The protein below binds the small molecule below.
Small molecule (SMILES): CC(=O)N[C@H]1[C@H](O[C@H]2[C@H](O)[C@@H](NC(C)=O)CO[C@@H]2CO)O[C@H](CO)[C@@H](O)[C@@H]1O

Binding-site contacts:
Ligand atom C2 contacts residue GLU24 of chain 1.S at 3.6 Å.
Ligand atom C3 contacts residue ASN25 of chain 1.S at 3.8 Å.
Ligand atom C1 contacts residue ASN25 of chain 1.S at 1.4 Å.
Ligand atom C8 contacts residue GLU22 of chain 1.S at 3.8 Å.
Ligand atom C8 contacts residue GLU24 of chain 1.S at 3.7 Å.
Ligand atom O7 contacts residue GLU6 of chain 1.S at 4.3 Å.
Ligand atom N2 contacts residue ASN25 of chain 1.S at 2.9 Å (h-bond).
Ligand atom C4 contacts residue ASN25 of chain 1.S at 4.2 Å.
Ligand atom N2 contacts residue GLU24 of chain 1.S at 3.3 Å.
Ligand atom C1 contacts residue GLU24 of chain 1.S at 3.4 Å.
Ligand atom O5 contacts residue GLU24 of chain 1.S at 4.4 Å.
Ligand atom C7 contacts residue ASN25 of chain 1.S at 3.2 Å.
Ligand atom C5 contacts residue ASN25 of chain 1.S at 3.6 Å.
Ligand atom O7 contacts residue ASN25 of chain 1.S at 3.0 Å (h-bond).
Ligand atom C5 contacts residue GLU24 of chain 1.S at 4.5 Å.
Ligand atom C8 contacts residue HIS21 of chain 1.S at 3.7 Å.
Ligand atom O5 contacts residue ASN25 of chain 1.S at 2.3 Å (h-bond).
Ligand atom C7 contacts residue GLU24 of chain 1.S at 3.8 Å.
Ligand atom C2 contacts residue ASN25 of chain 1.S at 2.4 Å.
Ligand atom C3 contacts residue GLU24 of chain 1.S at 3.7 Å.
Ligand atom C8 contacts residue ASN25 of chain 1.S at 4.5 Å.

Sequence of chain 1.S:
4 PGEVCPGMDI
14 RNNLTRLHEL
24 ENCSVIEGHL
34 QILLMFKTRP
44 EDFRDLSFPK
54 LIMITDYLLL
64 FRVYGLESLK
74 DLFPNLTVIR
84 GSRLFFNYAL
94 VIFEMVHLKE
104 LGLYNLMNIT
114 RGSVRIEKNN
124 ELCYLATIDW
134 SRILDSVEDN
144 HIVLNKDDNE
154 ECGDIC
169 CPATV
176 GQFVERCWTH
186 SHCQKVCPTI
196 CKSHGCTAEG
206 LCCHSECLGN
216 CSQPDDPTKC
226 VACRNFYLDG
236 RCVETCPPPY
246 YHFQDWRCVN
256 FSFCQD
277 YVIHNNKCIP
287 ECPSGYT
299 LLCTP